Sequence of chain 1.A:
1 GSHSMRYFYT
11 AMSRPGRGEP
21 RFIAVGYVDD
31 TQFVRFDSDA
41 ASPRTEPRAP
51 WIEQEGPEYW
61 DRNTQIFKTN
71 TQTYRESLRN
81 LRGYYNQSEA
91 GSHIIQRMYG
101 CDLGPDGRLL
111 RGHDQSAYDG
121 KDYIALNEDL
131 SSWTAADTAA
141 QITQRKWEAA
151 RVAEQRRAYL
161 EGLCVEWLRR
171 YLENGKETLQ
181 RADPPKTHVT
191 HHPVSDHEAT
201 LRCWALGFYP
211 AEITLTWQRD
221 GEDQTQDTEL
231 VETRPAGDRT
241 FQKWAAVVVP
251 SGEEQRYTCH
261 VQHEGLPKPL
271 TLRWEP

The protein below binds the small molecule below.
Small molecule (SMILES): CC(C)C[C@H](NC(=O)[C@H](C)NC(=O)[C@@H](NC(=O)[C@H](CC(=O)O)NC(=O)[C@H](CCCCN)NC(=O)[C@@H](NC(=O)[C@@H]1CCCN1C(=O)[C@@H](N)Cc1ccccc1)[C@@H](C)O)C(C)C)C(=O)O

Binding-site contacts:
Ligand atom C contacts residue THR73 of chain 1.A at 3.4 Å.
Ligand atom CD1 contacts residue SER77 of chain 1.A at 3.5 Å.
Ligand atom CD2 contacts residue ASN63 of chain 1.A at 3.5 Å.
Ligand atom CD contacts residue TYR7 of chain 1.A at 3.6 Å (hydrophobic).
Ligand atom OD2 contacts residue TYR9 of chain 1.A at 3.4 Å.
Ligand atom O contacts residue TYR84 of chain 1.A at 3.5 Å (h-bond).
Ligand atom OD1 contacts residue TYR74 of chain 1.A at 3.3 Å (h-bond).
Ligand atom N contacts residue TYR99 of chain 1.A at 3.1 Å (h-bond).
Ligand atom N contacts residue TYR7 of chain 1.A at 3.3 Å (h-bond).
Ligand atom CG1 contacts residue TRP147 of chain 1.A at 3.5 Å (hydrophobic).
Ligand atom C contacts residue TYR7 of chain 1.A at 3.2 Å (hydrophobic).
Ligand atom N contacts residue THR73 of chain 1.A at 3.3 Å.
Ligand atom N contacts residue TYR171 of chain 1.A at 2.7 Å (h-bond).
Ligand atom O contacts residue TRP147 of chain 1.A at 2.9 Å (h-bond).
Ligand atom O contacts residue TYR159 of chain 1.A at 2.6 Å (h-bond).
Ligand atom CG contacts residue ASN63 of chain 1.A at 3.5 Å.
Ligand atom CA contacts residue TYR7 of chain 1.A at 3.1 Å (hydrophobic).
Ligand atom CB contacts residue TYR99 of chain 1.A at 3.2 Å (hydrophobic).
Ligand atom CD contacts residue ASN63 of chain 1.A at 3.2 Å.
Ligand atom CG2 contacts residue ARG97 of chain 1.A at 3.5 Å.
Ligand atom CA contacts residue SER77 of chain 1.A at 3.3 Å.
Ligand atom O contacts residue ARG97 of chain 1.A at 3.0 Å (salt-bridge).
Ligand atom O contacts residue ILE66 of chain 1.A at 3.3 Å.
Ligand atom CB contacts residue ASN70 of chain 1.A at 3.4 Å.
Ligand atom CB contacts residue TRP167 of chain 1.A at 3.6 Å (hydrophobic).
Ligand atom OD2 contacts residue TYR74 of chain 1.A at 2.5 Å (h-bond).
Ligand atom C contacts residue TYR84 of chain 1.A at 3.5 Å (hydrophobic).
Ligand atom CE2 contacts residue ASN63 of chain 1.A at 3.4 Å.
Ligand atom OXT contacts residue TYR84 of chain 1.A at 2.8 Å (h-bond).
Ligand atom OXT contacts residue THR143 of chain 1.A at 2.7 Å (h-bond).
Ligand atom N contacts residue TYR7 of chain 1.A at 2.9 Å (h-bond).
Ligand atom CA contacts residue TYR99 of chain 1.A at 3.3 Å (hydrophobic).
Ligand atom CA contacts residue TYR171 of chain 1.A at 3.5 Å (hydrophobic).
Ligand atom CB contacts residue TYR159 of chain 1.A at 3.5 Å (hydrophobic).
Ligand atom CG contacts residue TYR74 of chain 1.A at 3.2 Å (hydrophobic).
Ligand atom OD2 contacts residue ARG97 of chain 1.A at 2.9 Å (salt-bridge).
Ligand atom O contacts residue ASN80 of chain 1.A at 2.8 Å (h-bond).
Ligand atom CG contacts residue ARG97 of chain 1.A at 3.3 Å.
Ligand atom N contacts residue SER77 of chain 1.A at 2.9 Å (h-bond).
Ligand atom O contacts residue LYS146 of chain 1.A at 3.1 Å (salt-bridge).